Sequence of chain 1.B:
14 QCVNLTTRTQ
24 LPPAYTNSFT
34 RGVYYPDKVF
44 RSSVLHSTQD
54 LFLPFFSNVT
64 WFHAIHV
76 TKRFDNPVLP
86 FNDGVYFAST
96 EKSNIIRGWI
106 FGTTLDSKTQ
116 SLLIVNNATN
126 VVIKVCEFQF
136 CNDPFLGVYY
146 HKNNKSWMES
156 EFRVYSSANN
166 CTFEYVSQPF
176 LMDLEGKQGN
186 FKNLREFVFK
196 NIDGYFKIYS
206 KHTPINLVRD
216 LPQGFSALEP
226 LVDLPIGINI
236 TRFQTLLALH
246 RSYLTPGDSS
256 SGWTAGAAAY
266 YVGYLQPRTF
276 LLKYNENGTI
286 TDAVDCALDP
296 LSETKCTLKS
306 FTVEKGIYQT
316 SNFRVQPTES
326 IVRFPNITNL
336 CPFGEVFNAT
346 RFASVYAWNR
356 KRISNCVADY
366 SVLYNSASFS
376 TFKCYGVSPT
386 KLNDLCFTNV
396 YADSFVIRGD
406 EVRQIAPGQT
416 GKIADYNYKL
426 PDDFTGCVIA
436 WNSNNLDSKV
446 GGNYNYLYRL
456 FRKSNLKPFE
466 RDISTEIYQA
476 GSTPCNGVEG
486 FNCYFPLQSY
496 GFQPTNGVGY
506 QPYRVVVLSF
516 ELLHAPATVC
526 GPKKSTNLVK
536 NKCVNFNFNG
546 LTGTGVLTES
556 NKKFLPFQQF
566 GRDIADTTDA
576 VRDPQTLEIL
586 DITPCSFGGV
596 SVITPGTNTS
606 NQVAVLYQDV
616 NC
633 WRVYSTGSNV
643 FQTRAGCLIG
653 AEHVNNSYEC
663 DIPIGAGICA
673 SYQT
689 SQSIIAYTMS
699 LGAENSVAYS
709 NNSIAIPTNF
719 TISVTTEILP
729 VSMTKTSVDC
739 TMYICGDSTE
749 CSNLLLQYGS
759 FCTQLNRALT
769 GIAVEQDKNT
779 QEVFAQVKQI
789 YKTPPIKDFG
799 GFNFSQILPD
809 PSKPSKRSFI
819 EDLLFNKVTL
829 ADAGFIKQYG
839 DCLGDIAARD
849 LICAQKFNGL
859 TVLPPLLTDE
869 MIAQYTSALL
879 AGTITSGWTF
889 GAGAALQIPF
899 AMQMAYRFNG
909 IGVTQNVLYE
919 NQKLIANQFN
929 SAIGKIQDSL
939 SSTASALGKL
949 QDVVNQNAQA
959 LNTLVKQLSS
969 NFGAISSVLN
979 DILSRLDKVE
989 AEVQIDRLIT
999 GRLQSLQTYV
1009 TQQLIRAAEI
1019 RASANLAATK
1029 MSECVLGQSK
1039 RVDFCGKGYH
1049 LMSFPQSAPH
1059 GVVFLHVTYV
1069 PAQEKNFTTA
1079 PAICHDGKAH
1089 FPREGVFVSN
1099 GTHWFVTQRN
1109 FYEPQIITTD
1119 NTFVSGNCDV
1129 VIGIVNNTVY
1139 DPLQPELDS

This small molecule binds to this protein.
Small molecule (SMILES): CC(=O)N[C@H]1[C@H](O[C@H]2[C@H](O)[C@@H](NC(C)=O)CO[C@@H]2CO)O[C@H](CO)[C@@H](O)[C@@H]1O

Binding-site contacts:
Ligand atom C2 contacts residue ASN125 of chain 1.B at 4.4 Å.
Ligand atom O5 contacts residue VAL127 of chain 1.B at 3.7 Å.
Ligand atom C4 contacts residue ASN125 of chain 1.B at 3.9 Å.
Ligand atom C8 contacts residue ASN122 of chain 1.B at 3.5 Å.
Ligand atom N2 contacts residue VAL171 of chain 1.B at 4.3 Å.
Ligand atom N2 contacts residue THR124 of chain 1.B at 3.7 Å.
Ligand atom C7 contacts residue ASN122 of chain 1.B at 3.2 Å.
Ligand atom C5 contacts residue VAL171 of chain 1.B at 4.4 Å (hydrophobic).
Ligand atom C3 contacts residue ASN122 of chain 1.B at 3.8 Å.
Ligand atom C2 contacts residue ASN122 of chain 1.B at 2.4 Å.
Ligand atom C5 contacts residue ASN125 of chain 1.B at 3.3 Å.
Ligand atom C3 contacts residue THR124 of chain 1.B at 4.1 Å.
Ligand atom O7 contacts residue ASN125 of chain 1.B at 3.5 Å (h-bond).
Ligand atom C8 contacts residue THR124 of chain 1.B at 4.0 Å.
Ligand atom C5 contacts residue VAL127 of chain 1.B at 4.2 Å (hydrophobic).
Ligand atom C8 contacts residue VAL171 of chain 1.B at 4.0 Å (hydrophobic).
Ligand atom C1 contacts residue THR124 of chain 1.B at 4.2 Å.
Ligand atom O6 contacts residue VAL127 of chain 1.B at 4.3 Å.
Ligand atom C1 contacts residue ASN125 of chain 1.B at 3.9 Å.
Ligand atom O7 contacts residue ASN122 of chain 1.B at 3.2 Å (h-bond).
Ligand atom N2 contacts residue ASN122 of chain 1.B at 2.9 Å (h-bond).
Ligand atom O4 contacts residue ASN125 of chain 1.B at 3.8 Å.
Ligand atom C7 contacts residue THR124 of chain 1.B at 4.3 Å.
Ligand atom C5 contacts residue ASN122 of chain 1.B at 3.7 Å.
Ligand atom C6 contacts residue VAL127 of chain 1.B at 3.7 Å (hydrophobic).
Ligand atom C4 contacts residue ASN122 of chain 1.B at 4.2 Å.
Ligand atom C6 contacts residue VAL171 of chain 1.B at 3.8 Å (hydrophobic).
Ligand atom C3 contacts residue ASN125 of chain 1.B at 3.8 Å.
Ligand atom C7 contacts residue ASN125 of chain 1.B at 4.4 Å.
Ligand atom O5 contacts residue ASN122 of chain 1.B at 2.4 Å (h-bond).
Ligand atom C2 contacts residue THR124 of chain 1.B at 4.2 Å.
Ligand atom C8 contacts residue GLU154 of chain 1.B at 4.2 Å.
Ligand atom C1 contacts residue ASN122 of chain 1.B at 1.4 Å.
Ligand atom C6 contacts residue ASN125 of chain 1.B at 4.2 Å.
Ligand atom C7 contacts residue VAL171 of chain 1.B at 3.9 Å (hydrophobic).
Ligand atom O5 contacts residue ASN125 of chain 1.B at 3.9 Å.
Ligand atom O7 contacts residue VAL171 of chain 1.B at 4.1 Å.